Sequence of chain 1.C:
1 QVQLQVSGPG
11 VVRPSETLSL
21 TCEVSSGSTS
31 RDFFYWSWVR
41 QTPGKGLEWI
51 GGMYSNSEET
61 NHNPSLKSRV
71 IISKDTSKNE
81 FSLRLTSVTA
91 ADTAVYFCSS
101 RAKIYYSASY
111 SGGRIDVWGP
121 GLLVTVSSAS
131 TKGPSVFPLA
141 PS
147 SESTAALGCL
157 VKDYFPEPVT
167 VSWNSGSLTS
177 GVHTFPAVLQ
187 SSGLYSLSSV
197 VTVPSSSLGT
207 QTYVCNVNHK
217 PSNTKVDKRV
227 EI

The protein below binds the small molecule below.
Small molecule (SMILES): CC[C@H](C)[C@H](NC(=O)CNC(=O)[C@@H](NC(=O)[C@H](C)N)C(C)C)C(=O)NCC(=O)N[C@@H](C)C(=O)N[C@H](C(=O)N[C@H](C=O)Cc1ccccc1)C(C)C

Binding-site contacts:
Ligand atom O contacts residue ARG101 of chain 1.C at 2.6 Å (salt-bridge).
Ligand atom N contacts residue ASP91 of chain 1.D at 3.0 Å (salt-bridge).
Ligand atom C contacts residue TYR54 of chain 1.C at 3.5 Å (hydrophobic).
Ligand atom CA contacts residue ASP32 of chain 1.D at 3.6 Å.
Ligand atom C contacts residue PHE33 of chain 1.C at 3.4 Å (hydrophobic).
Ligand atom N contacts residue LYS103 of chain 1.C at 2.9 Å (salt-bridge).
Ligand atom N contacts residue ASP32 of chain 1.C at 2.9 Å (salt-bridge).
Ligand atom N contacts residue ARG101 of chain 1.C at 2.9 Å (salt-bridge).
Ligand atom C contacts residue PHE33 of chain 1.C at 3.6 Å (hydrophobic).
Ligand atom C contacts residue LYS103 of chain 1.C at 3.5 Å.
Ligand atom CB contacts residue ASP91 of chain 1.D at 3.5 Å.
Ligand atom CG2 contacts residue ASP91 of chain 1.D at 3.3 Å.
Ligand atom O contacts residue TYR35 of chain 1.C at 3.3 Å.
Ligand atom O contacts residue PHE33 of chain 1.C at 2.9 Å (h-bond).
Ligand atom CG1 contacts residue PHE92 of chain 1.D at 3.5 Å (hydrophobic).
Ligand atom O contacts residue TYR54 of chain 1.C at 3.3 Å.
Ligand atom N contacts residue TYR54 of chain 1.C at 3.5 Å (h-bond).
Ligand atom N contacts residue TYR54 of chain 1.C at 3.4 Å (h-bond).
Ligand atom O contacts residue LYS103 of chain 1.C at 2.8 Å (salt-bridge).
Ligand atom C contacts residue LYS103 of chain 1.C at 3.5 Å.
Ligand atom O contacts residue ASP32 of chain 1.C at 3.4 Å.
Ligand atom CA contacts residue PHE33 of chain 1.C at 3.2 Å (hydrophobic).
Ligand atom N contacts residue PHE33 of chain 1.C at 2.7 Å (h-bond).
Ligand atom O contacts residue ALA102 of chain 1.C at 3.5 Å.
Ligand atom CG1 contacts residue LYS103 of chain 1.C at 3.5 Å.
Ligand atom CE1 contacts residue ARG31 of chain 1.C at 3.4 Å.
Ligand atom C contacts residue ALA102 of chain 1.C at 3.5 Å (hydrophobic).
Ligand atom N contacts residue PHE94 of chain 1.D at 3.5 Å.
Ligand atom O contacts residue ARG101 of chain 1.C at 2.6 Å (salt-bridge).
Ligand atom CD1 contacts residue TYR105 of chain 1.C at 3.5 Å (hydrophobic).
Ligand atom CA contacts residue TYR35 of chain 1.C at 3.4 Å (hydrophobic).
Ligand atom N contacts residue ASP32 of chain 1.D at 3.2 Å (salt-bridge).
Ligand atom CA contacts residue ASP91 of chain 1.D at 3.4 Å.
Ligand atom C contacts residue TYR35 of chain 1.C at 3.3 Å (hydrophobic).
Ligand atom CA contacts residue LYS103 of chain 1.C at 3.2 Å.
Ligand atom N contacts residue ALA102 of chain 1.C at 3.4 Å.
Ligand atom O contacts residue TYR105 of chain 1.C at 2.8 Å (h-bond).
Ligand atom CG1 contacts residue PHE34 of chain 1.C at 3.4 Å (hydrophobic).
Ligand atom CG1 contacts residue ALA102 of chain 1.C at 3.6 Å (hydrophobic).
Ligand atom CA contacts residue ASP32 of chain 1.C at 3.5 Å.

Sequence of chain 1.D:
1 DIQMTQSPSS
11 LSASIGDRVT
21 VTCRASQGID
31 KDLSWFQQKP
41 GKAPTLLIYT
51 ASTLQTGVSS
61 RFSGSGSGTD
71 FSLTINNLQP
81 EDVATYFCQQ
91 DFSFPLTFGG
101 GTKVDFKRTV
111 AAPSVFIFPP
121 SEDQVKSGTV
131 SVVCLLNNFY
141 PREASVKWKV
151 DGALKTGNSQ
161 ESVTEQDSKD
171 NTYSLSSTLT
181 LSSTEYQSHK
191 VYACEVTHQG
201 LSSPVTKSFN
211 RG